Sequence of chain 1.F:
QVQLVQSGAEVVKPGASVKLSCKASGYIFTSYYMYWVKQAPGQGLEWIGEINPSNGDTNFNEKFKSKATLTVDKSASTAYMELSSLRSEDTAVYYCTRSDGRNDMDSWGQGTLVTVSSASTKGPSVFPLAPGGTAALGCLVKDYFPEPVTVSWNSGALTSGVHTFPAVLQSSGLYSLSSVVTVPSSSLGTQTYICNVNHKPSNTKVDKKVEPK

Sequence of chain 1.G:
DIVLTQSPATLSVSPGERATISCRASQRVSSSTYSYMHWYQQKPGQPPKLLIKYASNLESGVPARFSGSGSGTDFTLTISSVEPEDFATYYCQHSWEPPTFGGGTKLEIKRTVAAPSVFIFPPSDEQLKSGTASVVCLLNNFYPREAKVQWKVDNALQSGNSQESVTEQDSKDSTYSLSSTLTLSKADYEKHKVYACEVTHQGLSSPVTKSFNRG

The small molecule below binds the protein below.
Small molecule (SMILES): CC(=O)N[C@H]1[C@@H](O[C@H]2[C@H](O)[C@@H](NC(C)=O)CO[C@@H]2CO)O[C@H](CO)[C@@H](O[C@@H]2O[C@H](CO[C@H]3O[C@H](CO[C@H]4O[C@H](CO)[C@@H](O)[C@H](O)[C@@H]4O[C@H]4O[C@H](CO)[C@@H](O)[C@H](O)[C@@H]4O)[C@@H](O)[C@H](O)[C@@H]3O)[C@@H](O)[C@H](O)[C@@H]2O)[C@@H]1O

Binding-site contacts:
Ligand atom C1 contacts residue ASN125 of chain 1.C at 1.5 Å.
Ligand atom C6 contacts residue SER21 of chain 1.C at 3.4 Å.
Ligand atom O3 contacts residue GLU89 of chain 1.F at 2.9 Å (salt-bridge).
Ligand atom O6 contacts residue THR20 of chain 1.C at 3.0 Å (h-bond).
Ligand atom O6 contacts residue SER21 of chain 1.C at 3.2 Å (h-bond).
Ligand atom O2 contacts residue LYS38 of chain 1.F at 2.9 Å (salt-bridge).
Ligand atom O3 contacts residue GLU87 of chain 1.C at 2.6 Å (salt-bridge).
Ligand atom O2 contacts residue GLU46 of chain 1.F at 2.6 Å (salt-bridge).
Ligand atom C2 contacts residue GLU62 of chain 1.F at 3.6 Å.
Ligand atom O5 contacts residue PHE64 of chain 1.F at 3.7 Å.
Ligand atom C7 contacts residue ASN125 of chain 1.C at 3.5 Å.
Ligand atom O6 contacts residue LYS63 of chain 1.F at 2.7 Å (salt-bridge).
Ligand atom C4 contacts residue LYS38 of chain 1.F at 3.4 Å.
Ligand atom C1 contacts residue GLU46 of chain 1.F at 3.7 Å.
Ligand atom C7 contacts residue CYS79 of chain 1.C at 3.7 Å (hydrophobic).
Ligand atom C4 contacts residue GLU62 of chain 1.F at 3.4 Å.
Ligand atom C8 contacts residue CYS79 of chain 1.C at 3.3 Å (hydrophobic).
Ligand atom O3 contacts residue LYS38 of chain 1.F at 3.0 Å (salt-bridge).
Ligand atom O3 contacts residue GLU62 of chain 1.F at 2.9 Å (salt-bridge).
Ligand atom O5 contacts residue LYS63 of chain 1.F at 3.5 Å.
Ligand atom C3 contacts residue GLU62 of chain 1.F at 3.5 Å.
Ligand atom C3 contacts residue LYS38 of chain 1.F at 3.5 Å.
Ligand atom C2 contacts residue GLU46 of chain 1.F at 3.6 Å.
Ligand atom N2 contacts residue ASN125 of chain 1.C at 3.1 Å (h-bond).
Ligand atom O5 contacts residue SER21 of chain 1.C at 2.6 Å (h-bond).
Ligand atom C8 contacts residue GLU87 of chain 1.C at 3.6 Å.
Ligand atom O7 contacts residue ASN125 of chain 1.C at 3.4 Å (h-bond).
Ligand atom O4 contacts residue ASP90 of chain 1.F at 3.5 Å (salt-bridge).
Ligand atom C2 contacts residue ASN125 of chain 1.C at 2.4 Å.
Ligand atom C5 contacts residue ASN125 of chain 1.C at 3.7 Å.
Ligand atom O4 contacts residue GLU89 of chain 1.F at 3.6 Å (salt-bridge).
Ligand atom N2 contacts residue GLU87 of chain 1.C at 3.4 Å (salt-bridge).
Ligand atom O7 contacts residue DV798 of chain 1.G at 1.7 Å (h-bond).
Ligand atom C1 contacts residue SER21 of chain 1.C at 3.5 Å.
Ligand atom C8 contacts residue DV798 of chain 1.G at 3.2 Å.
Ligand atom C7 contacts residue DV798 of chain 1.G at 2.7 Å.
Ligand atom C5 contacts residue SER21 of chain 1.C at 3.5 Å.
Ligand atom O5 contacts residue ASN125 of chain 1.C at 2.4 Å (h-bond).
Ligand atom O4 contacts residue ARG87 of chain 1.F at 3.3 Å (salt-bridge).
Ligand atom C3 contacts residue GLU87 of chain 1.C at 3.4 Å.

Sequence of chain 1.C:
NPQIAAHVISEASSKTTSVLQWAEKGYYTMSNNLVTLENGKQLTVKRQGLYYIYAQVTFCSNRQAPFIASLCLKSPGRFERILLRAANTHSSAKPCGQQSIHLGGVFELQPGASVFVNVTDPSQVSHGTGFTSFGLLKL